This protein binds this small molecule.
Small molecule (SMILES): CC(=O)N[C@@H]1[C@@H](O)[C@H](O)[C@@H](CO)O[C@H]1O

Sequence of chain 1.E:
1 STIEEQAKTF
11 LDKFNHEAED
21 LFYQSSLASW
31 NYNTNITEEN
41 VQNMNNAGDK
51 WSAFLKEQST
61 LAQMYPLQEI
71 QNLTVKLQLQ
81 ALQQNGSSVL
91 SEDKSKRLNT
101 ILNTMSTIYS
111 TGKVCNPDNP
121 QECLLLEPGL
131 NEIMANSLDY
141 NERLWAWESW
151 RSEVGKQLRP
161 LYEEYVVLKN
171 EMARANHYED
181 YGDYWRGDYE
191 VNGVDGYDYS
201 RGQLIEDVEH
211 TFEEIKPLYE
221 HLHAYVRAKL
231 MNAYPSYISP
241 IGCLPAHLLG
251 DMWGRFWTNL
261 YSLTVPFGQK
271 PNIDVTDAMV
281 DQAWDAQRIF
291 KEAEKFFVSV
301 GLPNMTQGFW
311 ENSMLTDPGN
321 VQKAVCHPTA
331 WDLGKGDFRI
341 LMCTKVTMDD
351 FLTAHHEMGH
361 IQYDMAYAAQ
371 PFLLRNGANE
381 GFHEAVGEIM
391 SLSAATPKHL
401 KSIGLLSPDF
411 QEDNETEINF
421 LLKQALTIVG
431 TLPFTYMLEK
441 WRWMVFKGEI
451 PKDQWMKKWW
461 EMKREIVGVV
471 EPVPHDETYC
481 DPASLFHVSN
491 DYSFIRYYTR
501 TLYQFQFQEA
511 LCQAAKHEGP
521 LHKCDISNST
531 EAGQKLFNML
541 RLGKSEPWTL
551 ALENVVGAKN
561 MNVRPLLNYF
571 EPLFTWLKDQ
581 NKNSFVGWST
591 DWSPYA

Binding-site contacts:
Ligand atom C4 contacts residue ASN414 of chain 1.E at 4.3 Å.
Ligand atom C5 contacts residue GLU415 of chain 1.E at 4.4 Å.
Ligand atom O6 contacts residue GLU415 of chain 1.E at 4.0 Å.
Ligand atom C6 contacts residue GLU415 of chain 1.E at 3.5 Å.
Ligand atom C5 contacts residue ASN414 of chain 1.E at 3.7 Å.
Ligand atom C8 contacts residue ASN414 of chain 1.E at 4.3 Å.
Ligand atom C3 contacts residue ASN414 of chain 1.E at 3.8 Å.
Ligand atom C7 contacts residue ASN414 of chain 1.E at 3.2 Å.
Ligand atom C1 contacts residue ASN414 of chain 1.E at 1.4 Å.
Ligand atom O5 contacts residue ASN414 of chain 1.E at 2.5 Å (h-bond).
Ligand atom C2 contacts residue ASN414 of chain 1.E at 2.4 Å.
Ligand atom O5 contacts residue ASP413 of chain 1.E at 3.8 Å.
Ligand atom N2 contacts residue ASN414 of chain 1.E at 2.8 Å (h-bond).
Ligand atom O7 contacts residue ASN414 of chain 1.E at 3.4 Å (h-bond).
Ligand atom C1 contacts residue ASP413 of chain 1.E at 4.3 Å.